Sequence of chain 1.A:
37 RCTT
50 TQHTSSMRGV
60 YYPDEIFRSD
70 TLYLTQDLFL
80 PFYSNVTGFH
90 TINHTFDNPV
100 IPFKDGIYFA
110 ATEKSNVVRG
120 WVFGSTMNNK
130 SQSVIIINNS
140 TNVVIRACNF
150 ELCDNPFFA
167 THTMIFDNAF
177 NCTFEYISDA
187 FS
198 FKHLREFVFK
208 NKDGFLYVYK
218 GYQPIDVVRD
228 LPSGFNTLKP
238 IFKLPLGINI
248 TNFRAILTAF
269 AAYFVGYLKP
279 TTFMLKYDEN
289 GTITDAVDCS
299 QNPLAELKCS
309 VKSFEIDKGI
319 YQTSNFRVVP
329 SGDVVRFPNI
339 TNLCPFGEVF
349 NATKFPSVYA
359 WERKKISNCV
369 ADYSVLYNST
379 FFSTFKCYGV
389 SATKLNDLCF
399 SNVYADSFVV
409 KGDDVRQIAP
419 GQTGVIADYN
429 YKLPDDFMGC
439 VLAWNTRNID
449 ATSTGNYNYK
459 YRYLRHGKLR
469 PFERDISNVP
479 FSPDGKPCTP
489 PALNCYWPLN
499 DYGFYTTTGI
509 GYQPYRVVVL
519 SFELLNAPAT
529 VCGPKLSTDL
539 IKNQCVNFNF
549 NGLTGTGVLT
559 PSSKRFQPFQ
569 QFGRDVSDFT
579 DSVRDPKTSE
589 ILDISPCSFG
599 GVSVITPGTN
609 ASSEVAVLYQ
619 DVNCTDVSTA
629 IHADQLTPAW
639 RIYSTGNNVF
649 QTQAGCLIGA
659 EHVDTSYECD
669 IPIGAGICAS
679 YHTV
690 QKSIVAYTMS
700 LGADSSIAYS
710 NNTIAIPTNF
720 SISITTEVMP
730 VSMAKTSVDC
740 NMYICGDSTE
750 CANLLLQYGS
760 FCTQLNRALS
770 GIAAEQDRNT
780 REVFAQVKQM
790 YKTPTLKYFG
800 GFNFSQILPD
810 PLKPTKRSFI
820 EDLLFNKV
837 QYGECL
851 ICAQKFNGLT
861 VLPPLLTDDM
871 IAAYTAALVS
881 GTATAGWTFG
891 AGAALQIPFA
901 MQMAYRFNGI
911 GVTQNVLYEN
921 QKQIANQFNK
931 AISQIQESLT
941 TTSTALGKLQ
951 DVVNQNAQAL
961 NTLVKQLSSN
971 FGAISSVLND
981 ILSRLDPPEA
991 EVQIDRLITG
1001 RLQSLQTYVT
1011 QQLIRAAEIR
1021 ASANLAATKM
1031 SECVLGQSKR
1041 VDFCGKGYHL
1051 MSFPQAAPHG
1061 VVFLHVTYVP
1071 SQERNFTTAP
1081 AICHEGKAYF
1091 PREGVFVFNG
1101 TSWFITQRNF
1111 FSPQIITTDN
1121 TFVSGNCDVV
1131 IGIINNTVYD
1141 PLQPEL

Binding-site contacts:
Ligand atom C8 contacts residue GLU1073 of chain 1.B at 3.6 Å.
Ligand atom C7 contacts residue ASN1075 of chain 1.B at 3.2 Å.
Ligand atom C4 contacts residue ASN1075 of chain 1.B at 4.1 Å.
Ligand atom N2 contacts residue ASN1075 of chain 1.B at 2.8 Å (h-bond).
Ligand atom C8 contacts residue ARG1074 of chain 1.B at 3.7 Å.
Ligand atom C3 contacts residue ASN1075 of chain 1.B at 3.6 Å.
Ligand atom C2 contacts residue ASN1075 of chain 1.B at 2.3 Å.
Ligand atom C8 contacts residue ALA707 of chain 1.B at 4.0 Å (hydrophobic).
Ligand atom C5 contacts residue ASN1075 of chain 1.B at 3.7 Å.
Ligand atom C1 contacts residue ASN1075 of chain 1.B at 1.4 Å.
Ligand atom O5 contacts residue ASN1075 of chain 1.B at 2.4 Å (h-bond).
Ligand atom C1 contacts residue GLN896 of chain 1.A at 4.2 Å.
Ligand atom O7 contacts residue ASN1075 of chain 1.B at 3.3 Å (h-bond).
Ligand atom C8 contacts residue ASN1075 of chain 1.B at 3.7 Å.

Sequence of chain 1.B:
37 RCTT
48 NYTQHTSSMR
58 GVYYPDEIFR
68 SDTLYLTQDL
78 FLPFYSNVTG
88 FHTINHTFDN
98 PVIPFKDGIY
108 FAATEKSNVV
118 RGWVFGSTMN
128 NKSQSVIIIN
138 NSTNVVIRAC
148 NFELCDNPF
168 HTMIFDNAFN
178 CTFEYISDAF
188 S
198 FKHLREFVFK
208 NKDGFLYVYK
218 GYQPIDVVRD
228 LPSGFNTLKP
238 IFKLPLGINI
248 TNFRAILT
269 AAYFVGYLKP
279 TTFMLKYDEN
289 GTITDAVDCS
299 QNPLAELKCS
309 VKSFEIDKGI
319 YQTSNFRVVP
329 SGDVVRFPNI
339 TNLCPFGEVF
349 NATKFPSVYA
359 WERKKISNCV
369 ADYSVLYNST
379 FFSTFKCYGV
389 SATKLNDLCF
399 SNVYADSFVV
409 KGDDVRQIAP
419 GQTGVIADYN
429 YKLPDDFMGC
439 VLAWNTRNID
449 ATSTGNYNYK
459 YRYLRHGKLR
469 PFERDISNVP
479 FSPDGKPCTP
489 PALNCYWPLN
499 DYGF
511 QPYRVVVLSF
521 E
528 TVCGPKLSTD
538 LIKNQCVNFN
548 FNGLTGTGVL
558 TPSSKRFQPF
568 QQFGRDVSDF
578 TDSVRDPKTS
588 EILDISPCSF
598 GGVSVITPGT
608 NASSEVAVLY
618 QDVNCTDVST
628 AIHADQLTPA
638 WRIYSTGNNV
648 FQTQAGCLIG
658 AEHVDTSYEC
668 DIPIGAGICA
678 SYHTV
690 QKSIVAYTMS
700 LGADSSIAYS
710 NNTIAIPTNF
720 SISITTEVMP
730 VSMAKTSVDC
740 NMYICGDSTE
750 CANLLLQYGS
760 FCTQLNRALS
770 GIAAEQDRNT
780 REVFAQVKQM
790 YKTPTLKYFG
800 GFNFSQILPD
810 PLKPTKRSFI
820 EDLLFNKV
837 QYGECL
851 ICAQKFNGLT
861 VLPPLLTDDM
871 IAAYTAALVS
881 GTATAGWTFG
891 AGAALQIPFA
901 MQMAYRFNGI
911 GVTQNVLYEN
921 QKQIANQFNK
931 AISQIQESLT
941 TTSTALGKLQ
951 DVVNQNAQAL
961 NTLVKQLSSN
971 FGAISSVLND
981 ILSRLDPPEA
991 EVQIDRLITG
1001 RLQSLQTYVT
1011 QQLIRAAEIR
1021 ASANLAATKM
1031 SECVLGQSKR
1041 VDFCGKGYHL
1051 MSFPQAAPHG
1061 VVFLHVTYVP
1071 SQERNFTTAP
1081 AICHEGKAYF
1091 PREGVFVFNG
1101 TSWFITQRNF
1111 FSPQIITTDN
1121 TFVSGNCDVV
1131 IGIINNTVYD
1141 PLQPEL

This small molecule binds to this protein.
Small molecule (SMILES): CC(=O)N[C@H]1[C@H](O[C@H]2[C@H](O)[C@@H](NC(C)=O)CO[C@@H]2CO)O[C@H](CO)[C@@H](O[C@@H]2O[C@H](CO)[C@@H](O)[C@H](O)[C@@H]2O)[C@@H]1O